This protein binds this small molecule.
Small molecule (SMILES): CCCCCCCN(CCc1ccc(O[C@@](C)(CC)C(=O)O)cc1)C(=O)Nc1ccc(F)cc1F

Binding-site contacts:
Ligand atom O34 contacts residue HIS118 of chain 1.A at 2.9 Å (h-bond).
Ligand atom C32 contacts residue MET248 of chain 1.A at 3.4 Å (hydrophobic).
Ligand atom O10 contacts residue LEU125 of chain 1.A at 3.6 Å.
Ligand atom C1 contacts residue LEU125 of chain 1.A at 3.7 Å (hydrophobic).
Ligand atom O10 contacts residue ILE128 of chain 1.A at 3.5 Å.
Ligand atom O33 contacts residue HIS118 of chain 1.A at 2.8 Å (h-bond).
Ligand atom O10 contacts residue LEU134 of chain 1.A at 3.6 Å.
Ligand atom C31 contacts residue GLN81 of chain 1.A at 3.6 Å.
Ligand atom N2 contacts residue THR83 of chain 1.A at 3.5 Å.
Ligand atom C4 contacts residue ILE128 of chain 1.A at 3.7 Å (hydrophobic).
Ligand atom C35 contacts residue GLN81 of chain 1.A at 3.3 Å.
Ligand atom F7 contacts residue ILE121 of chain 1.A at 2.9 Å.
Ligand atom O34 contacts residue TYR268 of chain 1.A at 2.6 Å (h-bond).
Ligand atom C18 contacts residue CYS80 of chain 1.A at 3.7 Å (hydrophobic).
Ligand atom C3 contacts residue LEU125 of chain 1.A at 3.5 Å (hydrophobic).
Ligand atom C23 contacts residue THR84 of chain 1.A at 3.4 Å.
Ligand atom C20 contacts residue THR84 of chain 1.A at 3.3 Å.
Ligand atom C30 contacts residue HIS244 of chain 1.A at 3.7 Å.
Ligand atom C1 contacts residue THR83 of chain 1.A at 3.7 Å.
Ligand atom F14 contacts residue MET124 of chain 1.A at 3.3 Å.
Ligand atom C4 contacts residue THR83 of chain 1.A at 3.4 Å.
Ligand atom C30 contacts residue TYR268 of chain 1.A at 3.6 Å (hydrophobic).
Ligand atom C19 contacts residue CYS80 of chain 1.A at 3.6 Å (hydrophobic).
Ligand atom C5 contacts residue LEU125 of chain 1.A at 3.6 Å (hydrophobic).
Ligand atom C6 contacts residue LEU125 of chain 1.A at 3.5 Å (hydrophobic).
Ligand atom C22 contacts residue ILE158 of chain 1.A at 3.3 Å (hydrophobic).
Ligand atom O33 contacts residue LEU264 of chain 1.A at 3.5 Å.
Ligand atom C35 contacts residue THR84 of chain 1.A at 2.8 Å.
Ligand atom C6 contacts residue ILE121 of chain 1.A at 3.2 Å (hydrophobic).
Ligand atom C30 contacts residue HIS118 of chain 1.A at 3.3 Å.
Ligand atom C20 contacts residue PHE122 of chain 1.A at 3.5 Å (hydrophobic).
Ligand atom O34 contacts residue HIS244 of chain 1.A at 2.7 Å (h-bond).
Ligand atom N2 contacts residue LEU125 of chain 1.A at 3.7 Å.
Ligand atom F7 contacts residue LEU125 of chain 1.A at 3.4 Å.
Ligand atom O27 contacts residue HIS244 of chain 1.A at 3.1 Å (h-bond).
Ligand atom C25 contacts residue HIS244 of chain 1.A at 3.5 Å.
Ligand atom C3 contacts residue ILE121 of chain 1.A at 3.6 Å (hydrophobic).
Ligand atom O27 contacts residue ILE158 of chain 1.A at 3.7 Å.
Ligand atom O33 contacts residue THR84 of chain 1.A at 3.4 Å.
Ligand atom C35 contacts residue CYS80 of chain 1.A at 3.2 Å (hydrophobic).

Sequence of chain 1.A:
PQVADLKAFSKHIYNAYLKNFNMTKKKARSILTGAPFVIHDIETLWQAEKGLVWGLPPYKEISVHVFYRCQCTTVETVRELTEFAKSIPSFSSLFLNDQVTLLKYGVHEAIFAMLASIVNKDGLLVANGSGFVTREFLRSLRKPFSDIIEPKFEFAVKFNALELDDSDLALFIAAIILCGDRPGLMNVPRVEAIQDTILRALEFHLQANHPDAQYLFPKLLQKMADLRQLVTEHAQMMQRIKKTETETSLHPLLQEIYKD